Binding-site contacts:
Ligand atom C4 contacts residue DC6 of chain 1.E at 3.3 Å.
Ligand atom N3 contacts residue DG3 of chain 1.E at 2.9 Å (h-bond).
Ligand atom N1 contacts residue DT4 of chain 1.E at 2.8 Å (h-bond).
Ligand atom N3 contacts residue DG7 of chain 1.E at 3.0 Å (h-bond).
Ligand atom N3 contacts residue DC6 of chain 1.E at 3.4 Å (h-bond).
Ligand atom O6 contacts residue DC2 of chain 1.E at 2.7 Å (h-bond).
Ligand atom O5' contacts residue PRO64 of chain 1.A at 3.4 Å.
Ligand atom OP1 contacts residue ASN45 of chain 1.A at 2.6 Å (h-bond).
Ligand atom O5' contacts residue THR63 of chain 1.A at 3.2 Å.
Ligand atom O4 contacts residue DT4 of chain 1.E at 3.3 Å.
Ligand atom OP1 contacts residue THR63 of chain 1.A at 3.3 Å.
Ligand atom N1 contacts residue DC2 of chain 1.E at 2.8 Å (h-bond).
Ligand atom N4 contacts residue DG7 of chain 1.E at 3.0 Å (h-bond).
Ligand atom OP1 contacts residue LYS42 of chain 1.A at 3.3 Å.
Ligand atom OP2 contacts residue PRO64 of chain 1.A at 3.2 Å.
Ligand atom O6 contacts residue DC6 of chain 1.E at 2.8 Å (h-bond).
Ligand atom C6 contacts residue DC2 of chain 1.E at 3.3 Å.
Ligand atom OP1 contacts residue LYS41 of chain 1.A at 3.3 Å (salt-bridge).
Ligand atom C1' contacts residue TYR49 of chain 1.A at 3.3 Å (hydrophobic).
Ligand atom N6 contacts residue DG3 of chain 1.E at 3.2 Å (h-bond).
Ligand atom O2 contacts residue DC6 of chain 1.E at 3.3 Å (h-bond).
Ligand atom N3 contacts residue DA5 of chain 1.E at 3.0 Å (h-bond).
Ligand atom O2 contacts residue DA5 of chain 1.E at 3.3 Å (h-bond).
Ligand atom C7 contacts residue DT4 of chain 1.E at 3.4 Å.
Ligand atom O2 contacts residue DG3 of chain 1.E at 3.0 Å (h-bond).
Ligand atom OP2 contacts residue ARG46 of chain 1.A at 3.3 Å.
Ligand atom O5' contacts residue ASN45 of chain 1.A at 3.2 Å.
Ligand atom C4 contacts residue DT4 of chain 1.E at 3.4 Å.
Ligand atom C5 contacts residue DC2 of chain 1.E at 3.3 Å.
Ligand atom N2 contacts residue DC2 of chain 1.E at 2.6 Å (h-bond).
Ligand atom O4 contacts residue DA5 of chain 1.E at 3.1 Å (h-bond).
Ligand atom N1 contacts residue DC6 of chain 1.E at 2.8 Å (h-bond).
Ligand atom OP1 contacts residue TYR49 of chain 1.A at 2.6 Å (h-bond).
Ligand atom N4 contacts residue DG3 of chain 1.E at 2.8 Å (h-bond).
Ligand atom N2 contacts residue DC6 of chain 1.E at 2.7 Å (h-bond).
Ligand atom C2 contacts residue DC2 of chain 1.E at 3.3 Å.
Ligand atom C8 contacts residue TYR49 of chain 1.A at 3.3 Å (hydrophobic).
Ligand atom O2 contacts residue DG7 of chain 1.E at 2.9 Å (h-bond).
Ligand atom C5 contacts residue DT4 of chain 1.E at 3.3 Å.
Ligand atom N6 contacts residue DT4 of chain 1.E at 2.7 Å (h-bond).

Sequence of chain 1.A:
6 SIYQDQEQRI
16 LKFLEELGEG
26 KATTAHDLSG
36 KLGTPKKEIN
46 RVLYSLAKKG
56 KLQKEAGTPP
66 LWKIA

A small-molecule ligand and the protein it binds are described below.
Small molecule (SMILES): Cc1cn([C@H]2C[C@H](O[P](=O)(O)OC[C@H]3O[C@@H](n4cnc5c(N)ncnc54)C[C@@H]3O[P](=O)(O)OC[C@H]3O[C@@H](n4ccc(N)nc4=O)C[C@@H]3O[P](=O)(O)OC[C@H]3O[C@@H](n4cnc5c(=O)nc(N)[nH]c54)C[C@@H]3O)[C@@H](CO[P](=O)(O)O[C@H]3C[C@H](n4cnc5c(=O)nc(N)[nH]c54)O[C@@H]3CO[P](=O)(O)O[C@H]3C[C@H](n4ccc(N)nc4=O)O[C@@H]3COP(=O)=O)O2)c(=O)[nH]c1=O